Binding-site contacts:
Ligand atom O7 contacts residue ASP2 of chain 3.A at 4.4 Å.
Ligand atom C8 contacts residue PHE3 of chain 3.A at 3.4 Å (hydrophobic).
Ligand atom N2 contacts residue ASP2 of chain 3.A at 4.0 Å.
Ligand atom C2 contacts residue PHE3 of chain 3.A at 3.9 Å (hydrophobic).
Ligand atom C5 contacts residue ASN5 of chain 3.A at 3.6 Å.
Ligand atom O5 contacts residue ASN5 of chain 3.A at 2.3 Å (h-bond).
Ligand atom C6 contacts residue ASN154 of chain 3.A at 3.9 Å.
Ligand atom C1 contacts residue ASN5 of chain 3.A at 1.4 Å.
Ligand atom N2 contacts residue PHE3 of chain 3.A at 2.9 Å (h-bond).
Ligand atom C4 contacts residue ASN5 of chain 3.A at 4.2 Å.
Ligand atom C3 contacts residue PHE3 of chain 3.A at 4.4 Å (hydrophobic).
Ligand atom C1 contacts residue ASN154 of chain 3.A at 4.2 Å.
Ligand atom C4 contacts residue ASN154 of chain 3.A at 4.4 Å.
Ligand atom C1 contacts residue PHE3 of chain 3.A at 4.0 Å (hydrophobic).
Ligand atom N2 contacts residue ASN5 of chain 3.A at 2.8 Å (h-bond).
Ligand atom C7 contacts residue ASN5 of chain 3.A at 3.7 Å.
Ligand atom O6 contacts residue ASP2 of chain 3.A at 3.0 Å (salt-bridge).
Ligand atom C7 contacts residue ASP2 of chain 3.A at 3.8 Å.
Ligand atom C3 contacts residue ASP2 of chain 3.A at 4.4 Å.
Ligand atom O4 contacts residue ASN154 of chain 3.A at 4.5 Å.
Ligand atom O3 contacts residue ASP2 of chain 3.A at 3.3 Å.
Ligand atom O5 contacts residue ASN154 of chain 3.A at 4.1 Å.
Ligand atom O5 contacts residue ASP2 of chain 3.A at 4.1 Å.
Ligand atom C6 contacts residue ASP2 of chain 3.A at 4.3 Å.
Ligand atom C2 contacts residue ASN5 of chain 3.A at 2.4 Å.
Ligand atom O7 contacts residue ASN5 of chain 3.A at 4.2 Å.
Ligand atom C5 contacts residue ASN154 of chain 3.A at 3.5 Å.
Ligand atom C7 contacts residue PHE3 of chain 3.A at 3.6 Å (hydrophobic).
Ligand atom C3 contacts residue ASN5 of chain 3.A at 3.7 Å.
Ligand atom C8 contacts residue ASP2 of chain 3.A at 3.6 Å.

Sequence of chain 3.A:
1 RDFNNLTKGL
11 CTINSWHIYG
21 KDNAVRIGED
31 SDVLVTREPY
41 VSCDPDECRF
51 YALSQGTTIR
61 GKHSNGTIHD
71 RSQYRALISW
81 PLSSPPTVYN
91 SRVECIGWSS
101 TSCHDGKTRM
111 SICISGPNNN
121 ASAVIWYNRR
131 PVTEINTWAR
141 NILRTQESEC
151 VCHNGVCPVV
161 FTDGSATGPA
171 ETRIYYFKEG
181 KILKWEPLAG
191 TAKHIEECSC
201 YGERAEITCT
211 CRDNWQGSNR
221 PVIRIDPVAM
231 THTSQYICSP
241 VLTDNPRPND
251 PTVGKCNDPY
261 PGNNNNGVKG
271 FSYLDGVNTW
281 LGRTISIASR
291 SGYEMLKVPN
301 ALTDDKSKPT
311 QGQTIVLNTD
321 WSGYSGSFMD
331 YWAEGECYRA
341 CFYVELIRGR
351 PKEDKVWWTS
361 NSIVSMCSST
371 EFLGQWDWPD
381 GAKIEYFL

The protein below binds the small molecule below.
Small molecule (SMILES): CC(=O)N[C@H]1[C@H](O[C@H]2[C@H](O)[C@@H](NC(C)=O)CO[C@@H]2CO)O[C@H](CO)[C@@H](O)[C@@H]1O